This small molecule binds to this protein.
Small molecule (SMILES): CC(=O)N[C@H]1[C@H](O[C@H]2[C@H](O)[C@@H](NC(C)=O)CO[C@@H]2CO[C@@H]2O[C@@H](C)[C@@H](O)[C@@H](O)[C@@H]2O)O[C@H](CO)[C@@H](O)[C@@H]1O

Binding-site contacts:
Ligand atom C3 contacts residue ASN154 of chain 11.C at 3.8 Å.
Ligand atom C8 contacts residue ASN154 of chain 11.C at 3.6 Å.
Ligand atom C5 contacts residue HIS104 of chain 8.C at 3.1 Å.
Ligand atom C6 contacts residue HIS104 of chain 8.C at 3.3 Å.
Ligand atom O5 contacts residue ASN154 of chain 11.C at 2.4 Å (h-bond).
Ligand atom C8 contacts residue HIS104 of chain 8.C at 3.9 Å.
Ligand atom C1 contacts residue HIS104 of chain 8.C at 3.6 Å.
Ligand atom C5 contacts residue ASN154 of chain 11.C at 3.7 Å.
Ligand atom C1 contacts residue ASN154 of chain 11.C at 1.4 Å.
Ligand atom C2 contacts residue ASN154 of chain 11.C at 2.4 Å.
Ligand atom O7 contacts residue GLU155 of chain 11.C at 3.8 Å.
Ligand atom C7 contacts residue ASN154 of chain 11.C at 3.4 Å.
Ligand atom N2 contacts residue ASN154 of chain 11.C at 2.8 Å (h-bond).
Ligand atom C1 contacts residue HIS104 of chain 8.C at 4.3 Å.
Ligand atom C6 contacts residue ASN154 of chain 11.C at 3.8 Å.
Ligand atom O5 contacts residue HIS104 of chain 8.C at 4.0 Å.
Ligand atom C8 contacts residue GLU155 of chain 11.C at 3.6 Å.
Ligand atom C5 contacts residue ASN154 of chain 11.C at 4.3 Å.
Ligand atom O7 contacts residue ASN154 of chain 11.C at 3.2 Å (h-bond).
Ligand atom O5 contacts residue HIS104 of chain 8.C at 2.9 Å.
Ligand atom C4 contacts residue ASN154 of chain 11.C at 4.3 Å.
Ligand atom C7 contacts residue GLU155 of chain 11.C at 4.2 Å.
Ligand atom O6 contacts residue HIS104 of chain 8.C at 4.4 Å.

Sequence of chain 11.C:
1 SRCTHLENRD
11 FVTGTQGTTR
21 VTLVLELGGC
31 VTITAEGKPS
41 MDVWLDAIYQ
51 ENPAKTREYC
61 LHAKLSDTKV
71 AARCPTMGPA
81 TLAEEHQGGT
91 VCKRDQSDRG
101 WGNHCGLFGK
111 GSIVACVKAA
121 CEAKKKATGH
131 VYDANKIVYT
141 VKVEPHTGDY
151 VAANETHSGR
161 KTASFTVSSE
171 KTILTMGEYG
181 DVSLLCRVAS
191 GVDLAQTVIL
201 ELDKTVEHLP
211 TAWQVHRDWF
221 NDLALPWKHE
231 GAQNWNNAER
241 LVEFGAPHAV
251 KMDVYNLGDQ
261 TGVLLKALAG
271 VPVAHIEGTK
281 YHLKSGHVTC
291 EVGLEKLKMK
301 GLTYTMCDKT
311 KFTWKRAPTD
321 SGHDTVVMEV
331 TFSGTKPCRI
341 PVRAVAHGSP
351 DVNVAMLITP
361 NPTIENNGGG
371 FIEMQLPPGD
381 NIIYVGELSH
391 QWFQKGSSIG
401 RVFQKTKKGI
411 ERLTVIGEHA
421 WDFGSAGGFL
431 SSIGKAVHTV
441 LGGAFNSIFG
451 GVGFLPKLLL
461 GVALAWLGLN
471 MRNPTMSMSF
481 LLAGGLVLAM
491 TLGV

Sequence of chain 8.C:
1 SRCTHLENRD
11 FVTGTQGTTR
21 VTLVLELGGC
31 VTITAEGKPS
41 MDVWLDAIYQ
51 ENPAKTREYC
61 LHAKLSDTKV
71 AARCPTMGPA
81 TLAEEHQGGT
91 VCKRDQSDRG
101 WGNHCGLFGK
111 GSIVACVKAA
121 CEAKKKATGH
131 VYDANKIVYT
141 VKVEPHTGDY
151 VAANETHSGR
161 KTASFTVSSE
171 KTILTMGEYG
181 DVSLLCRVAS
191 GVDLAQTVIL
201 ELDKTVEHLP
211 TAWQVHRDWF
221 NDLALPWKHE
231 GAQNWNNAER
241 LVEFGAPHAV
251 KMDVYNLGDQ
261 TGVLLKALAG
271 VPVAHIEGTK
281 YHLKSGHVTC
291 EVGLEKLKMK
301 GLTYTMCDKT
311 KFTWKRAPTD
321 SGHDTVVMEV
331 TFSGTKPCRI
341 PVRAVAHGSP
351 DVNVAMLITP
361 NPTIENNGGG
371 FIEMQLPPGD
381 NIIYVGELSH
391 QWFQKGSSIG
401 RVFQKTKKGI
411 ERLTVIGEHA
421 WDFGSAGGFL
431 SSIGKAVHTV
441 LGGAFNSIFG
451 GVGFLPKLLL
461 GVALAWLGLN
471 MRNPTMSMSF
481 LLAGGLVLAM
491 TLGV